Binding-site contacts:
Ligand atom O3P contacts residue ARG49 of chain 1.C at 3.6 Å (salt-bridge).
Ligand atom O1P contacts residue ARG99 of chain 1.C at 3.0 Å (salt-bridge).
Ligand atom C1P contacts residue PRO249 of chain 1.C at 3.7 Å (hydrophobic).
Ligand atom C5 contacts residue ARG211 of chain 1.C at 3.3 Å.
Ligand atom O1P contacts residue LYS77 of chain 1.A at 2.7 Å (salt-bridge).
Ligand atom P contacts residue SER74 of chain 1.A at 3.4 Å.
Ligand atom P contacts residue SER47 of chain 1.C at 3.8 Å.
Ligand atom O5 contacts residue ARG211 of chain 1.C at 2.8 Å (salt-bridge).
Ligand atom C2 contacts residue ALA250 of chain 1.C at 3.7 Å (hydrophobic).
Ligand atom O3P contacts residue THR48 of chain 1.C at 3.5 Å (h-bond).
Ligand atom O5 contacts residue LYS77 of chain 1.A at 2.7 Å (salt-bridge).
Ligand atom O3P contacts residue ARG99 of chain 1.C at 3.4 Å (salt-bridge).
Ligand atom O2 contacts residue HIS127 of chain 1.C at 3.6 Å.
Ligand atom O2P contacts residue THR48 of chain 1.C at 2.9 Å (h-bond).
Ligand atom N2 contacts residue ALA250 of chain 1.C at 2.7 Å (h-bond).
Ligand atom O2 contacts residue ARG160 of chain 1.C at 2.8 Å (salt-bridge).
Ligand atom O1P contacts residue SER74 of chain 1.A at 2.8 Å (h-bond).
Ligand atom O3 contacts residue LYS77 of chain 1.A at 2.9 Å (salt-bridge).
Ligand atom O3 contacts residue ARG160 of chain 1.C at 2.9 Å (salt-bridge).
Ligand atom C1P contacts residue ALA250 of chain 1.C at 3.3 Å (hydrophobic).
Ligand atom C4 contacts residue HIS127 of chain 1.C at 3.6 Å.
Ligand atom O2P contacts residue SER74 of chain 1.A at 2.8 Å (h-bond).
Ligand atom O2P contacts residue ARG49 of chain 1.C at 2.9 Å (salt-bridge).
Ligand atom O3P contacts residue SER47 of chain 1.C at 2.6 Å (h-bond).
Ligand atom O3 contacts residue ARG99 of chain 1.C at 3.1 Å (salt-bridge).
Ligand atom P contacts residue THR48 of chain 1.C at 3.6 Å.
Ligand atom O1 contacts residue HIS127 of chain 1.C at 2.9 Å (h-bond).
Ligand atom C3 contacts residue ALA250 of chain 1.C at 3.7 Å (hydrophobic).
Ligand atom P contacts residue ARG99 of chain 1.C at 3.8 Å.
Ligand atom O3P contacts residue THR50 of chain 1.C at 2.9 Å (h-bond).
Ligand atom O1 contacts residue ARG99 of chain 1.C at 2.9 Å (salt-bridge).
Ligand atom O4 contacts residue GLN213 of chain 1.C at 2.9 Å (h-bond).
Ligand atom C4 contacts residue ARG160 of chain 1.C at 3.6 Å.
Ligand atom C1P contacts residue ARG49 of chain 1.C at 3.4 Å.
Ligand atom O1 contacts residue THR50 of chain 1.C at 3.1 Å (h-bond).
Ligand atom C5 contacts residue GLN213 of chain 1.C at 3.5 Å.
Ligand atom C1 contacts residue ALA250 of chain 1.C at 3.4 Å (hydrophobic).
Ligand atom O4 contacts residue ARG211 of chain 1.C at 2.7 Å (salt-bridge).
Ligand atom O1P contacts residue SER47 of chain 1.C at 3.7 Å.
Ligand atom C5 contacts residue ALA250 of chain 1.C at 3.7 Å (hydrophobic).

Sequence of chain 1.A:
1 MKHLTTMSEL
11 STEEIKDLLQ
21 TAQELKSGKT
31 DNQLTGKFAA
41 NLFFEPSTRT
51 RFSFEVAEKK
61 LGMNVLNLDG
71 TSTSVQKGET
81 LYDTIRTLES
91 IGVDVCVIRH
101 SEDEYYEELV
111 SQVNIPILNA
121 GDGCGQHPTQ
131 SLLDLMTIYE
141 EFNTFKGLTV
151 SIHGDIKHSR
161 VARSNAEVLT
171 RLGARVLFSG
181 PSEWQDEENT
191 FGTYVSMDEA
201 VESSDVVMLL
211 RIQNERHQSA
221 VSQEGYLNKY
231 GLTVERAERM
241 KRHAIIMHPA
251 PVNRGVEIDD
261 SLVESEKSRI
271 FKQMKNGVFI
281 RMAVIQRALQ

This protein binds this small molecule.
Small molecule (SMILES): O=C(O)C[C@H](NC(=O)CP(=O)(O)O)C(=O)O

Sequence of chain 1.C:
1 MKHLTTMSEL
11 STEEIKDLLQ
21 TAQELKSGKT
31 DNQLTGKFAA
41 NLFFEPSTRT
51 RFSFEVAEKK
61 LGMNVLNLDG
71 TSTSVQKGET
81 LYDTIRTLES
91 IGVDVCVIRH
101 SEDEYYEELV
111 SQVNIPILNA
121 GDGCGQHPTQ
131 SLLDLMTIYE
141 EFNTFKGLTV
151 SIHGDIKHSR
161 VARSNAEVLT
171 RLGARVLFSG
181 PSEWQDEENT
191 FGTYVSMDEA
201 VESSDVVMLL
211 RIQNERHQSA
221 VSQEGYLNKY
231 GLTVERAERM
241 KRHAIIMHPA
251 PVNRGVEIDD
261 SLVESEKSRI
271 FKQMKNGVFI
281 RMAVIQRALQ